A protein and the small-molecule ligand that binds it are described below.
Small molecule (SMILES): CC(=O)N[C@@H]1[C@@H](O)[C@H](O)[C@@H](CO)O[C@H]1O

Binding-site contacts:
Ligand atom C8 contacts residue ILE164 of chain 1.G at 4.1 Å (hydrophobic).
Ligand atom C1 contacts residue THR168 of chain 1.G at 4.5 Å.
Ligand atom C8 contacts residue VAL144 of chain 1.G at 3.8 Å (hydrophobic).
Ligand atom N2 contacts residue ARG162 of chain 1.G at 4.0 Å.
Ligand atom N2 contacts residue ASN167 of chain 1.G at 2.8 Å (h-bond).
Ligand atom C7 contacts residue ASN167 of chain 1.G at 3.8 Å.
Ligand atom O5 contacts residue THR168 of chain 1.G at 4.0 Å.
Ligand atom O7 contacts residue ASN167 of chain 1.G at 4.3 Å.
Ligand atom C8 contacts residue ARG162 of chain 1.G at 3.8 Å.
Ligand atom C2 contacts residue ASN167 of chain 1.G at 2.4 Å.
Ligand atom C6 contacts residue ARG278 of chain 1.M at 4.4 Å.
Ligand atom O5 contacts residue ASN167 of chain 1.G at 2.4 Å (h-bond).
Ligand atom O7 contacts residue ILE164 of chain 1.G at 4.0 Å.
Ligand atom O5 contacts residue ARG278 of chain 1.M at 4.3 Å.
Ligand atom C7 contacts residue ILE164 of chain 1.G at 4.3 Å (hydrophobic).
Ligand atom C5 contacts residue ASN167 of chain 1.G at 3.7 Å.
Ligand atom C7 contacts residue ARG162 of chain 1.G at 4.2 Å.
Ligand atom C1 contacts residue ASN167 of chain 1.G at 1.4 Å.
Ligand atom C3 contacts residue ASN167 of chain 1.G at 3.7 Å.
Ligand atom C4 contacts residue ASN167 of chain 1.G at 4.2 Å.

Sequence of chain 1.M:
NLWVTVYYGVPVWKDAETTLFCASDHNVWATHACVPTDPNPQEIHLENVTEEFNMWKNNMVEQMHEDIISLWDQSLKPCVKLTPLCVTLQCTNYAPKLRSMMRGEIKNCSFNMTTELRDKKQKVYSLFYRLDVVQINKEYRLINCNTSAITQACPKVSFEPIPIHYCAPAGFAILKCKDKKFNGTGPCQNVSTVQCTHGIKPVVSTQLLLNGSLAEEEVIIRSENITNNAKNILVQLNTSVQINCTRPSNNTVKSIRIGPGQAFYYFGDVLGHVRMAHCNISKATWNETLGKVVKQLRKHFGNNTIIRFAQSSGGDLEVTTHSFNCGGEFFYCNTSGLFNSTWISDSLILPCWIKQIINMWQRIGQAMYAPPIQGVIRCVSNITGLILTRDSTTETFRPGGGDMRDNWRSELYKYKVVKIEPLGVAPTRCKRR

Sequence of chain 1.G:
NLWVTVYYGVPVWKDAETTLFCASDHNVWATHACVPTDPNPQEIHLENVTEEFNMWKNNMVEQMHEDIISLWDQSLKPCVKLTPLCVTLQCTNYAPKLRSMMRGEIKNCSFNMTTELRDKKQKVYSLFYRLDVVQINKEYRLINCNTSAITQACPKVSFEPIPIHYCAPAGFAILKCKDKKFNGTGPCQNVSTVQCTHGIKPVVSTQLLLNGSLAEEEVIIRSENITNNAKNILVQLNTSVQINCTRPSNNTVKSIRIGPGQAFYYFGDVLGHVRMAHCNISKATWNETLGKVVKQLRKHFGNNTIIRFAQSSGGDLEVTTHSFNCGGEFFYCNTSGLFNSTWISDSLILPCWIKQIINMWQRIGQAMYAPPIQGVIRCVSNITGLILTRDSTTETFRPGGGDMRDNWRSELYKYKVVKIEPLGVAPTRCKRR